Sequence of chain 1.F:
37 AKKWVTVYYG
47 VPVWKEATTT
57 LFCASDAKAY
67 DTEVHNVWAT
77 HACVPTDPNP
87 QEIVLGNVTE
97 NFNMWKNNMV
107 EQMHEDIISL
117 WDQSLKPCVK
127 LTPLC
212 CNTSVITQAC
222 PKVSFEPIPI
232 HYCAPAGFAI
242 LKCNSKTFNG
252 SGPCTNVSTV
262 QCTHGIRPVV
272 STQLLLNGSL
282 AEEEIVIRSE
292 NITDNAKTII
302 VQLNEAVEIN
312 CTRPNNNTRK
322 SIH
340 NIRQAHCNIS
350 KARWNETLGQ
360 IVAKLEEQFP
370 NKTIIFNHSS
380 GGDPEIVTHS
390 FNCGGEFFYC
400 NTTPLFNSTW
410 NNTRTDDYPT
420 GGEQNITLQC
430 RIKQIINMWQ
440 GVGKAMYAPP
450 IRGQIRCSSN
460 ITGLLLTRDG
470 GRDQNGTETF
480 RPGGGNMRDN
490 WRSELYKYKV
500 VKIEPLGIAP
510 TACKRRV

This protein binds this small molecule.
Small molecule (SMILES): CC(=O)N[C@H]1[C@H](O[C@H]2[C@H](O)[C@@H](NC(C)=O)CO[C@@H]2CO)O[C@H](CO)[C@@H](O[C@@H]2O[C@H](CO)[C@@H](O)[C@H](O[C@H]3O[C@H](CO)[C@@H](O)[C@H](O)[C@@H]3O[C@H]3O[C@H](CO)[C@@H](O)[C@H](O)[C@@H]3O)[C@@H]2O)[C@@H]1O

Binding-site contacts:
Ligand atom O4 contacts residue SER225 of chain 1.F at 3.6 Å.
Ligand atom O5 contacts residue SER457 of chain 1.F at 4.0 Å.
Ligand atom O7 contacts residue PRO228 of chain 1.F at 3.9 Å.
Ligand atom C7 contacts residue SER458 of chain 1.F at 3.7 Å.
Ligand atom O5 contacts residue ARG268 of chain 1.F at 3.7 Å.
Ligand atom O6 contacts residue NAG1 of chain 1.VA at 4.0 Å.
Ligand atom O5 contacts residue ASN278 of chain 1.F at 2.4 Å (h-bond).
Ligand atom C7 contacts residue ASN278 of chain 1.F at 3.8 Å.
Ligand atom C8 contacts residue LEU277 of chain 1.F at 3.6 Å (hydrophobic).
Ligand atom N2 contacts residue ASN278 of chain 1.F at 2.9 Å (h-bond).
Ligand atom O4 contacts residue GLU227 of chain 1.F at 4.0 Å.
Ligand atom O5 contacts residue NAG1 of chain 1.VA at 3.5 Å.
Ligand atom O6 contacts residue GLY393 of chain 1.F at 3.3 Å.
Ligand atom C1 contacts residue GLU227 of chain 1.F at 3.8 Å.
Ligand atom C3 contacts residue SER457 of chain 1.F at 3.5 Å.
Ligand atom C8 contacts residue SER458 of chain 1.F at 3.6 Å.
Ligand atom C2 contacts residue SER458 of chain 1.F at 3.9 Å.
Ligand atom C5 contacts residue SER457 of chain 1.F at 3.4 Å.
Ligand atom C4 contacts residue SER457 of chain 1.F at 3.8 Å.
Ligand atom O6 contacts residue VAL224 of chain 1.F at 4.0 Å.
Ligand atom C6 contacts residue GLN453 of chain 1.F at 3.9 Å.
Ligand atom C3 contacts residue GLU227 of chain 1.F at 4.0 Å.
Ligand atom C5 contacts residue GLU227 of chain 1.F at 4.0 Å.
Ligand atom O4 contacts residue SER457 of chain 1.F at 3.8 Å.
Ligand atom C8 contacts residue VAL270 of chain 1.F at 3.6 Å (hydrophobic).
Ligand atom C3 contacts residue SER458 of chain 1.F at 3.9 Å.
Ligand atom C3 contacts residue ASN278 of chain 1.F at 3.7 Å.
Ligand atom O6 contacts residue GLY452 of chain 1.F at 3.4 Å.
Ligand atom C1 contacts residue ASN278 of chain 1.F at 1.4 Å.
Ligand atom C5 contacts residue NAG1 of chain 1.VA at 3.8 Å.
Ligand atom O7 contacts residue SER457 of chain 1.F at 3.5 Å.
Ligand atom C1 contacts residue SER457 of chain 1.F at 3.6 Å.
Ligand atom O6 contacts residue GLN453 of chain 1.F at 2.6 Å (h-bond).
Ligand atom O4 contacts residue ILE450 of chain 1.F at 3.3 Å.
Ligand atom O4 contacts residue GLY452 of chain 1.F at 3.4 Å.
Ligand atom C1 contacts residue NAG1 of chain 1.VA at 3.7 Å.
Ligand atom C2 contacts residue ASN278 of chain 1.F at 2.4 Å.
Ligand atom O6 contacts residue ILE450 of chain 1.F at 3.9 Å.
Ligand atom C5 contacts residue ASN278 of chain 1.F at 3.7 Å.
Ligand atom N2 contacts residue SER458 of chain 1.F at 3.0 Å (h-bond).